Sequence of chain 1.A:
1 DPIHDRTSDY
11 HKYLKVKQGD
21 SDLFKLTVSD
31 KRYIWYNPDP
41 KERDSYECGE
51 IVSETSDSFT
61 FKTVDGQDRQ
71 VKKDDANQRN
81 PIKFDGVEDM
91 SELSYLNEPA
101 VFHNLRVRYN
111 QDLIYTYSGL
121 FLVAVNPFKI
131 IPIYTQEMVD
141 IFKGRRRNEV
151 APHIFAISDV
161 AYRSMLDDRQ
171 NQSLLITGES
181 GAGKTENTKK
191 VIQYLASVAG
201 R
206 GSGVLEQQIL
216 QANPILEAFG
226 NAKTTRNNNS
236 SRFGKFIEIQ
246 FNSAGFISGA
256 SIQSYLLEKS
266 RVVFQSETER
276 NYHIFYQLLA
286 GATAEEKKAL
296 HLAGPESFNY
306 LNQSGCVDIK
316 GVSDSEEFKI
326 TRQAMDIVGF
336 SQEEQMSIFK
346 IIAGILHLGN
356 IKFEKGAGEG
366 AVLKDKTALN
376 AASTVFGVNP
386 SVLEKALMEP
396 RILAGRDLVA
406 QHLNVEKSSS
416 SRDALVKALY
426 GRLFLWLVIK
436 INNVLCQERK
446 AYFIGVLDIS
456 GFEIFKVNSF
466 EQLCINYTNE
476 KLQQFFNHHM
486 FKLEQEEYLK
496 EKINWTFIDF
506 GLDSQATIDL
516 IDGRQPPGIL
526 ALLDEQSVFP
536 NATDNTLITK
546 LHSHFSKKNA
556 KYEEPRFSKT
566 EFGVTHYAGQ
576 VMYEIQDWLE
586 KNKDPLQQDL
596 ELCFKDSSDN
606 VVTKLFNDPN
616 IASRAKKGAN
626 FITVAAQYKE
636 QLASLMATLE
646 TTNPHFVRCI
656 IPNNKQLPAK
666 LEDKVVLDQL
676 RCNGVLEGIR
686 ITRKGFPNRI

The protein below binds the small molecule below.
Small molecule (SMILES): Nc1ncnc2c1ncn2[C@@H]1O[C@H](CO[P](=O)(O)O[P](=O)(O)O[V](=O)(O)O)[C@@H](O)[C@H]1O

Binding-site contacts:
Ligand atom O3G contacts residue SER235 of chain 1.A at 2.6 Å (h-bond).
Ligand atom VG contacts residue MG1 of chain 1.C at 3.5 Å.
Ligand atom PB contacts residue LYS184 of chain 1.A at 3.5 Å.
Ligand atom C4 contacts residue ASN126 of chain 1.A at 3.5 Å.
Ligand atom O4' contacts residue PHE128 of chain 1.A at 3.4 Å.
Ligand atom O3B contacts residue ASN232 of chain 1.A at 3.1 Å (h-bond).
Ligand atom O3G contacts residue SER180 of chain 1.A at 2.5 Å (h-bond).
Ligand atom O1A contacts residue LYS184 of chain 1.A at 3.5 Å (salt-bridge).
Ligand atom O1G contacts residue MG1 of chain 1.C at 1.9 Å.
Ligand atom C2 contacts residue LYS129 of chain 1.A at 3.0 Å.
Ligand atom O2G contacts residue LYS184 of chain 1.A at 2.4 Å (salt-bridge).
Ligand atom O2B contacts residue GLY183 of chain 1.A at 2.8 Å (h-bond).
Ligand atom C8 contacts residue ASN126 of chain 1.A at 3.0 Å.
Ligand atom O2A contacts residue ASN232 of chain 1.A at 3.2 Å (h-bond).
Ligand atom O3G contacts residue ASN232 of chain 1.A at 3.2 Å (h-bond).
Ligand atom O1A contacts residue GLY183 of chain 1.A at 3.2 Å.
Ligand atom O2B contacts residue LYS184 of chain 1.A at 2.8 Å (salt-bridge).
Ligand atom O1B contacts residue THR185 of chain 1.A at 2.9 Å (h-bond).
Ligand atom C5' contacts residue ASN232 of chain 1.A at 3.5 Å.
Ligand atom O3A contacts residue ASN232 of chain 1.A at 3.2 Å (h-bond).
Ligand atom O1A contacts residue GLU186 of chain 1.A at 2.8 Å (salt-bridge).
Ligand atom O2G contacts residue SER180 of chain 1.A at 3.4 Å.
Ligand atom O4' contacts residue ASN126 of chain 1.A at 3.0 Å (h-bond).
Ligand atom O2G contacts residue SER455 of chain 1.A at 3.5 Å.
Ligand atom O2A contacts residue ASN234 of chain 1.A at 3.5 Å (h-bond).
Ligand atom N1 contacts residue PRO127 of chain 1.A at 3.5 Å.
Ligand atom O3B contacts residue LYS184 of chain 1.A at 3.5 Å (salt-bridge).
Ligand atom C8 contacts residue GLU186 of chain 1.A at 3.4 Å.
Ligand atom N7 contacts residue ASN126 of chain 1.A at 3.3 Å (h-bond).
Ligand atom O3A contacts residue GLY181 of chain 1.A at 3.5 Å.
Ligand atom O2B contacts residue ALA182 of chain 1.A at 3.5 Å (h-bond).
Ligand atom O3B contacts residue GLY181 of chain 1.A at 2.6 Å (h-bond).
Ligand atom PB contacts residue MG1 of chain 1.C at 3.5 Å.
Ligand atom O1A contacts residue THR185 of chain 1.A at 3.0 Å (h-bond).
Ligand atom N6 contacts residue TYR134 of chain 1.A at 3.0 Å (h-bond).
Ligand atom N9 contacts residue ASN126 of chain 1.A at 3.1 Å (h-bond).
Ligand atom N3 contacts residue LYS129 of chain 1.A at 3.5 Å (salt-bridge).
Ligand atom O1B contacts residue MG1 of chain 1.C at 2.0 Å.
Ligand atom O2G contacts residue GLY456 of chain 1.A at 2.4 Å (h-bond).
Ligand atom O1G contacts residue SER236 of chain 1.A at 2.1 Å (h-bond).